Sequence of chain 1.A:
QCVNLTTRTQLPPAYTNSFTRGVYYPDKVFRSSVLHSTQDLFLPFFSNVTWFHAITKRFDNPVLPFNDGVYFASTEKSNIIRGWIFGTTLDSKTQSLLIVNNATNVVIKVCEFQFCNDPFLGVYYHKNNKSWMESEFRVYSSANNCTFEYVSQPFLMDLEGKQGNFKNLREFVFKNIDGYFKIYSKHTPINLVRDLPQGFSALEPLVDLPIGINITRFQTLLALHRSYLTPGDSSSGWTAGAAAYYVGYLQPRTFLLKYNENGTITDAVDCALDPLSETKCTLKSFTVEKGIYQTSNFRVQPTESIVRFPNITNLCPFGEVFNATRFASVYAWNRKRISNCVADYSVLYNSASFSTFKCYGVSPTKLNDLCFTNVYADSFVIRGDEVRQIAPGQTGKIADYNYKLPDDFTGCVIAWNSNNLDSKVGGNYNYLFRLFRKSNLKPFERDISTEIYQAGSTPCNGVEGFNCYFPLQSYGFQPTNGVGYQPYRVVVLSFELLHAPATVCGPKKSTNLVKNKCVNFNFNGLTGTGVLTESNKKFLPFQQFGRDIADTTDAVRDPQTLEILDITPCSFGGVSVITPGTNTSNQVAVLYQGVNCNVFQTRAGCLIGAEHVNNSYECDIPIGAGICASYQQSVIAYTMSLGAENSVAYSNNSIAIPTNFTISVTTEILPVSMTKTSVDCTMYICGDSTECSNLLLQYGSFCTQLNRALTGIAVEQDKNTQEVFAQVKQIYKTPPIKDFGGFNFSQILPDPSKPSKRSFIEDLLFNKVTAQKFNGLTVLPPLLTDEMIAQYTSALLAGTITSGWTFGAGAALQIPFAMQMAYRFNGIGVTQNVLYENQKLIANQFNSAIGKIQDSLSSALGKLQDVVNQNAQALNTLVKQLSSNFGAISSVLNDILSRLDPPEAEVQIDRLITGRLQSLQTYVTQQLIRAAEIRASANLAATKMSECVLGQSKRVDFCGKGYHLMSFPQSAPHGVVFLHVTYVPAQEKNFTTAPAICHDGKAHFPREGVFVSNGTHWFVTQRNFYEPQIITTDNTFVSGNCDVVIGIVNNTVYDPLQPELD

Binding-site contacts:
Ligand atom C8 contacts residue LEU611 of chain 1.A at 4.1 Å (hydrophobic).
Ligand atom C8 contacts residue ASN360 of chain 1.A at 4.3 Å.
Ligand atom N2 contacts residue GLN609 of chain 1.A at 3.8 Å.
Ligand atom C7 contacts residue ASN360 of chain 1.A at 3.2 Å.
Ligand atom C5 contacts residue ASN360 of chain 1.A at 3.7 Å.
Ligand atom C1 contacts residue ASN360 of chain 1.A at 1.4 Å.
Ligand atom C6 contacts residue ASN360 of chain 1.A at 4.5 Å.
Ligand atom O5 contacts residue ASN360 of chain 1.A at 2.4 Å (h-bond).
Ligand atom C8 contacts residue GLN609 of chain 1.A at 3.4 Å.
Ligand atom C4 contacts residue ASN360 of chain 1.A at 4.3 Å.
Ligand atom C2 contacts residue ASN360 of chain 1.A at 2.5 Å.
Ligand atom O7 contacts residue ASN360 of chain 1.A at 3.2 Å (h-bond).
Ligand atom C3 contacts residue ASN360 of chain 1.A at 3.8 Å.
Ligand atom N2 contacts residue ASN360 of chain 1.A at 2.8 Å (h-bond).
Ligand atom C7 contacts residue GLN609 of chain 1.A at 3.9 Å.

The protein below binds the small molecule below.
Small molecule (SMILES): CC(=O)N[C@@H]1[C@@H](O)[C@H](O)[C@@H](CO)O[C@H]1O